Sequence of chain 1.A:
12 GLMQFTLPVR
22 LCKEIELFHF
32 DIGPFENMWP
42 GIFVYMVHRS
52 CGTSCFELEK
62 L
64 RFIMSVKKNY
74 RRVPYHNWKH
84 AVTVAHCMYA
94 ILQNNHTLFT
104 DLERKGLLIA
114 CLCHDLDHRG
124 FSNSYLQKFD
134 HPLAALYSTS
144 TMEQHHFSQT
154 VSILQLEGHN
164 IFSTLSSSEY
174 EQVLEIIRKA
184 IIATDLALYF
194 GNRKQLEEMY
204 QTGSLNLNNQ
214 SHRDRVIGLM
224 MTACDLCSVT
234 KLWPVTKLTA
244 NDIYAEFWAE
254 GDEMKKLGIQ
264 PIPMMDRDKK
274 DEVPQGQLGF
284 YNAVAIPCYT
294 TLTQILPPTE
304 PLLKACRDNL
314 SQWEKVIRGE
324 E

Binding-site contacts:
Ligand atom C16 contacts residue PHE283 of chain 1.A at 3.4 Å (hydrophobic).
Ligand atom C03 contacts residue LYS272 of chain 1.A at 3.6 Å.
Ligand atom C08 contacts residue GLY279 of chain 1.A at 3.5 Å.
Ligand atom N01 contacts residue MET267 of chain 1.A at 3.8 Å.
Ligand atom N22 contacts residue PHE283 of chain 1.A at 3.3 Å.
Ligand atom C12 contacts residue MET267 of chain 1.A at 3.7 Å (hydrophobic).
Ligand atom C04 contacts residue PRO266 of chain 1.A at 3.5 Å (hydrophobic).
Ligand atom C06 contacts residue GLY279 of chain 1.A at 3.4 Å.
Ligand atom C20 contacts residue PHE283 of chain 1.A at 3.6 Å (hydrophobic).
Ligand atom C11 contacts residue PHE283 of chain 1.A at 3.6 Å (hydrophobic).
Ligand atom C08 contacts residue TYR247 of chain 1.A at 3.6 Å (hydrophobic).
Ligand atom C28 contacts residue PHE283 of chain 1.A at 3.7 Å (hydrophobic).
Ligand atom C18 contacts residue PHE283 of chain 1.A at 3.3 Å (hydrophobic).
Ligand atom C23 contacts residue ILE246 of chain 1.A at 3.4 Å (hydrophobic).
Ligand atom N07 contacts residue GLY279 of chain 1.A at 3.6 Å.
Ligand atom N15 contacts residue GLN280 of chain 1.A at 3.0 Å (h-bond).
Ligand atom C23 contacts residue GLN280 of chain 1.A at 3.5 Å.
Ligand atom N17 contacts residue PHE283 of chain 1.A at 3.7 Å.
Ligand atom N10 contacts residue MET267 of chain 1.A at 3.8 Å.
Ligand atom N19 contacts residue PHE283 of chain 1.A at 3.6 Å.
Ligand atom C02 contacts residue TYR247 of chain 1.A at 3.7 Å (hydrophobic).
Ligand atom C20 contacts residue ILE246 of chain 1.A at 3.4 Å (hydrophobic).
Ligand atom N09 contacts residue MET267 of chain 1.A at 3.6 Å.
Ligand atom N25 contacts residue PHE283 of chain 1.A at 3.6 Å.
Ligand atom C08 contacts residue MET267 of chain 1.A at 3.6 Å (hydrophobic).
Ligand atom C23 contacts residue VAL232 of chain 1.A at 3.7 Å (hydrophobic).
Ligand atom C13 contacts residue GLN280 of chain 1.A at 3.5 Å.
Ligand atom C21 contacts residue PHE283 of chain 1.A at 3.7 Å (hydrophobic).
Ligand atom C03 contacts residue GLU275 of chain 1.A at 3.5 Å.
Ligand atom N09 contacts residue GLY279 of chain 1.A at 3.7 Å.
Ligand atom C21 contacts residue ILE246 of chain 1.A at 3.6 Å (hydrophobic).
Ligand atom N07 contacts residue TYR247 of chain 1.A at 2.8 Å (h-bond).
Ligand atom C14 contacts residue PHE250 of chain 1.A at 3.8 Å (hydrophobic).
Ligand atom N01 contacts residue GLY279 of chain 1.A at 3.7 Å.
Ligand atom N17 contacts residue PHE250 of chain 1.A at 3.4 Å.
Ligand atom C26 contacts residue PHE250 of chain 1.A at 3.7 Å (hydrophobic).
Ligand atom C14 contacts residue GLN280 of chain 1.A at 3.7 Å.
Ligand atom C11 contacts residue TYR247 of chain 1.A at 3.7 Å (hydrophobic).
Ligand atom N07 contacts residue MET267 of chain 1.A at 3.7 Å.
Ligand atom C13 contacts residue TYR247 of chain 1.A at 3.2 Å (hydrophobic).

A small-molecule ligand and the protein it binds are described below.
Small molecule (SMILES): Cc1nc2c(NC(C)C)nc(CCc3nc(N4CCCC4)nn3C)nn2c1C